Binding-site contacts:
Ligand atom C5 contacts residue BGC1 of chain 1.C at 0.1 Å.
Ligand atom C1 contacts residue BGC3 of chain 1.C at 0.1 Å.
Ligand atom O4 contacts residue BGC1 of chain 1.C at 0.1 Å (h-bond).
Ligand atom C6 contacts residue BGC4 of chain 1.C at 0.1 Å.
Ligand atom C6 contacts residue BGC2 of chain 1.C at 0.1 Å.
Ligand atom C1 contacts residue BGC5 of chain 1.C at 0.0 Å.
Ligand atom C3 contacts residue BGC1 of chain 1.C at 0.1 Å.
Ligand atom O6 contacts residue BGC4 of chain 1.C at 0.1 Å (h-bond).
Ligand atom C5 contacts residue BGC5 of chain 1.C at 0.1 Å.
Ligand atom C2 contacts residue BGC5 of chain 1.C at 0.1 Å.
Ligand atom C2 contacts residue BGC4 of chain 1.C at 0.1 Å.
Ligand atom O3 contacts residue BGC5 of chain 1.C at 0.1 Å (h-bond).
Ligand atom O4 contacts residue BGC2 of chain 1.C at 0.1 Å (h-bond).
Ligand atom C6 contacts residue BGC1 of chain 1.C at 0.1 Å.
Ligand atom C4 contacts residue BGC5 of chain 1.C at 0.1 Å.
Ligand atom C4 contacts residue BGC4 of chain 1.C at 0.1 Å.
Ligand atom O5 contacts residue BGC5 of chain 1.C at 0.1 Å (h-bond).
Ligand atom O5 contacts residue BGC2 of chain 1.C at 0.1 Å (h-bond).
Ligand atom C6 contacts residue BGC5 of chain 1.C at 0.1 Å.
Ligand atom O2 contacts residue BGC5 of chain 1.C at 0.1 Å (h-bond).
Ligand atom C3 contacts residue BGC5 of chain 1.C at 0.1 Å.
Ligand atom C3 contacts residue BGC4 of chain 1.C at 0.1 Å.
Ligand atom C3 contacts residue BGC3 of chain 1.C at 0.1 Å.
Ligand atom C4 contacts residue BGC1 of chain 1.C at 0.0 Å.
Ligand atom O5 contacts residue BGC4 of chain 1.C at 0.1 Å (h-bond).
Ligand atom C5 contacts residue BGC2 of chain 1.C at 0.1 Å.
Ligand atom O3 contacts residue BGC3 of chain 1.C at 0.1 Å (h-bond).
Ligand atom C5 contacts residue BGC4 of chain 1.C at 0.1 Å.
Ligand atom C1 contacts residue BGC2 of chain 1.C at 0.1 Å.
Ligand atom C4 contacts residue BGC3 of chain 1.C at 0.0 Å.
Ligand atom O4 contacts residue BGC3 of chain 1.C at 0.1 Å (h-bond).
Ligand atom O6 contacts residue BGC2 of chain 1.C at 0.0 Å (h-bond).
Ligand atom C4 contacts residue BGC2 of chain 1.C at 0.1 Å.
Ligand atom C6 contacts residue BGC3 of chain 1.C at 0.1 Å.
Ligand atom C1 contacts residue BGC4 of chain 1.C at 0.1 Å.
Ligand atom C5 contacts residue BGC3 of chain 1.C at 0.1 Å.
Ligand atom O5 contacts residue BGC3 of chain 1.C at 0.1 Å (h-bond).
Ligand atom C3 contacts residue BGC2 of chain 1.C at 0.1 Å.
Ligand atom C2 contacts residue BGC2 of chain 1.C at 0.1 Å.
Ligand atom O4 contacts residue BGC4 of chain 1.C at 0.1 Å (h-bond).

Sequence of chain 1.A:
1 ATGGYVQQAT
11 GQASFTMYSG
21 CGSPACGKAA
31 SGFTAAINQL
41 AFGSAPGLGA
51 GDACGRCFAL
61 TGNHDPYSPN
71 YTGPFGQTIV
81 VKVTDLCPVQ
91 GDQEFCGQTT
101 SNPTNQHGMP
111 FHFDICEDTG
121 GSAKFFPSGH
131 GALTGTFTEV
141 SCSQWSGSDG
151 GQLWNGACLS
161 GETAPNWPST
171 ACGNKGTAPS

A small-molecule ligand and the protein it binds are described below.
Small molecule (SMILES): OC[C@H]1O[C@@H](O[C@H]2[C@H](O)[C@@H](O)[C@H](O[C@H]3[C@H](O)[C@@H](O)[C@H](O[C@H]4[C@H](O)[C@@H](O)[C@H](O[C@H]5[C@H](O)[C@@H](O)[C@@H](O)O[C@@H]5CO)O[C@@H]4CO)O[C@@H]3CO)O[C@@H]2CO)[C@H](O)[C@@H](O)[C@@H]1O